Binding-site contacts:
Ligand atom N2 contacts residue ASN1095 of chain 1.B at 2.9 Å (h-bond).
Ligand atom C5 contacts residue HIS1098 of chain 1.B at 3.4 Å.
Ligand atom C8 contacts residue ASN1095 of chain 1.B at 3.3 Å.
Ligand atom C1 contacts residue ASN1095 of chain 1.B at 1.4 Å.
Ligand atom C4 contacts residue HIS1098 of chain 1.B at 3.9 Å.
Ligand atom C2 contacts residue ASN1095 of chain 1.B at 2.5 Å.
Ligand atom O4 contacts residue HIS1098 of chain 1.B at 4.0 Å.
Ligand atom N2 contacts residue THR1097 of chain 1.B at 3.8 Å.
Ligand atom O7 contacts residue ASN1095 of chain 1.B at 2.8 Å (h-bond).
Ligand atom C6 contacts residue PHE1100 of chain 1.B at 3.5 Å (hydrophobic).
Ligand atom C5 contacts residue PHE1100 of chain 1.B at 4.1 Å (hydrophobic).
Ligand atom C6 contacts residue HIS1098 of chain 1.B at 4.3 Å.
Ligand atom C4 contacts residue ASN1095 of chain 1.B at 4.2 Å.
Ligand atom C2 contacts residue THR1097 of chain 1.B at 4.5 Å.
Ligand atom C2 contacts residue HIS1098 of chain 1.B at 4.4 Å.
Ligand atom O5 contacts residue HIS1098 of chain 1.B at 4.0 Å.
Ligand atom O5 contacts residue ASN1095 of chain 1.B at 2.4 Å (h-bond).
Ligand atom C1 contacts residue HIS1098 of chain 1.B at 3.9 Å.
Ligand atom C5 contacts residue ASN1095 of chain 1.B at 3.7 Å.
Ligand atom O5 contacts residue PHE1100 of chain 1.B at 3.8 Å.
Ligand atom C1 contacts residue THR1097 of chain 1.B at 4.4 Å.
Ligand atom C7 contacts residue ASN1095 of chain 1.B at 3.0 Å.
Ligand atom C3 contacts residue HIS1098 of chain 1.B at 3.8 Å.
Ligand atom C3 contacts residue ASN1095 of chain 1.B at 3.8 Å.
Ligand atom C1 contacts residue PHE1100 of chain 1.B at 4.5 Å (hydrophobic).

The small molecule below binds the protein below.
Small molecule (SMILES): CC(=O)N[C@@H]1[C@@H](O)[C@H](O)[C@@H](CO)O[C@H]1O

Sequence of chain 1.B:
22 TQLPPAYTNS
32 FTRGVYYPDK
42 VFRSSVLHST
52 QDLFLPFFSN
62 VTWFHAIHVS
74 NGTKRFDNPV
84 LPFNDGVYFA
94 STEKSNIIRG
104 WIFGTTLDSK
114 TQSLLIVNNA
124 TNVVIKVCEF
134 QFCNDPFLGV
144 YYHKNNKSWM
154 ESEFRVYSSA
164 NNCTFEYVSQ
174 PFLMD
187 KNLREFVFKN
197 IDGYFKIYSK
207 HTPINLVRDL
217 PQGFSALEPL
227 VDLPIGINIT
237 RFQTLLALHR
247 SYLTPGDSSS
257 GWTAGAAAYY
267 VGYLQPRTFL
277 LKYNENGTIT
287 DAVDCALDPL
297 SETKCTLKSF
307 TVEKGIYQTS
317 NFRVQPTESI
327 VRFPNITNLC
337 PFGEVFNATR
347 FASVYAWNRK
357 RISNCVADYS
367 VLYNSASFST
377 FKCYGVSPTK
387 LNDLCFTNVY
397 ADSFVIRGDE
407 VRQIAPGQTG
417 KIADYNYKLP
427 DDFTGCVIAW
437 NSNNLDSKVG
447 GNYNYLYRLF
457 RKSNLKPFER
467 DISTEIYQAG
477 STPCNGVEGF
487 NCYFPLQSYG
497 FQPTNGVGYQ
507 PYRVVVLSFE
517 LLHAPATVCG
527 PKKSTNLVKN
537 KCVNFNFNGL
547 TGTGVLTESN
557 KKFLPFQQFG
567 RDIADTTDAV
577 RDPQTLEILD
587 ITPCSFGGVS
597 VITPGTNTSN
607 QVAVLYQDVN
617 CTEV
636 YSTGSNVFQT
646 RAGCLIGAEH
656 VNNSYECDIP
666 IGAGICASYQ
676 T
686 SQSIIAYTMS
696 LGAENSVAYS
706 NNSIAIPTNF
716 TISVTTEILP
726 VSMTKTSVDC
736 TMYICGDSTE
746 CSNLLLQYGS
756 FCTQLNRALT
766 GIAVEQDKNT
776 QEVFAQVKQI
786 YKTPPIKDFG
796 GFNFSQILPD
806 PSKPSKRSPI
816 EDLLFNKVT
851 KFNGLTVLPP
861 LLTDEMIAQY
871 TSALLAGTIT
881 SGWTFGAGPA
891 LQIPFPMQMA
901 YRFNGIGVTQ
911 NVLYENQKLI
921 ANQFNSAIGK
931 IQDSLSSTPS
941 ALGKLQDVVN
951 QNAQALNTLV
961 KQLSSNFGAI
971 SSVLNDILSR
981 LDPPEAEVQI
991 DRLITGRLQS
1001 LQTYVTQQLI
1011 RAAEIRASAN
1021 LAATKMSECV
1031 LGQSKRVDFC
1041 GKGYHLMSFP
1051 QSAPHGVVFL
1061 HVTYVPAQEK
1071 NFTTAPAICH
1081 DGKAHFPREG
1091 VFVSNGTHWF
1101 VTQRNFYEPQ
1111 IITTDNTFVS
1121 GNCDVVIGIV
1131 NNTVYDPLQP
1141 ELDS